Sequence of chain 1.A:
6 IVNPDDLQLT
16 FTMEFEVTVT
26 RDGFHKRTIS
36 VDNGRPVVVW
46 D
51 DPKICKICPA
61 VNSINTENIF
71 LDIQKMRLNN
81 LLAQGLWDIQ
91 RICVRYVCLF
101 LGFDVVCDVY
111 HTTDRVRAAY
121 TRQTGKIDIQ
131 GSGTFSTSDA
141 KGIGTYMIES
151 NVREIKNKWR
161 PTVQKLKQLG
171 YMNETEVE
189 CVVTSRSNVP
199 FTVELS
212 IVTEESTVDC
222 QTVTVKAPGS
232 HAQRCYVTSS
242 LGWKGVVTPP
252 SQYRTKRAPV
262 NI

A small-molecule ligand and the protein it binds are described below.
Small molecule (SMILES): CC(=O)N[C@@H]1[C@@H](O)[C@H](O)[C@@H](CO)O[C@H]1O

Binding-site contacts:
Ligand atom C3 contacts residue ASN173 of chain 1.A at 3.8 Å.
Ligand atom C5 contacts residue ASN173 of chain 1.A at 3.6 Å.
Ligand atom C7 contacts residue GLU174 of chain 1.A at 4.1 Å.
Ligand atom C2 contacts residue ASN173 of chain 1.A at 2.5 Å.
Ligand atom O6 contacts residue TYR171 of chain 1.A at 4.4 Å.
Ligand atom O7 contacts residue ASN173 of chain 1.A at 3.1 Å (h-bond).
Ligand atom C7 contacts residue ASN173 of chain 1.A at 3.3 Å.
Ligand atom N2 contacts residue ASN173 of chain 1.A at 3.0 Å (h-bond).
Ligand atom O5 contacts residue ASN173 of chain 1.A at 2.3 Å (h-bond).
Ligand atom C8 contacts residue ASN173 of chain 1.A at 4.2 Å.
Ligand atom C1 contacts residue ASN173 of chain 1.A at 1.4 Å.
Ligand atom C8 contacts residue GLU174 of chain 1.A at 3.2 Å.
Ligand atom O6 contacts residue ASN173 of chain 1.A at 4.3 Å.
Ligand atom C4 contacts residue ASN173 of chain 1.A at 4.2 Å.